Binding-site contacts:
Ligand atom NH1 contacts residue SER187 of chain 1.D at 2.7 Å (h-bond).
Ligand atom CE2 contacts residue THR87 of chain 1.D at 3.7 Å.
Ligand atom NH2 contacts residue ASP186 of chain 1.D at 3.4 Å (salt-bridge).
Ligand atom CG contacts residue GLY213 of chain 1.D at 3.5 Å.
Ligand atom NE contacts residue GLY213 of chain 1.D at 3.6 Å (h-bond).
Ligand atom N2 contacts residue HIS41 of chain 1.D at 2.8 Å (h-bond).
Ligand atom NH1 contacts residue ASP186 of chain 1.D at 2.7 Å (salt-bridge).
Ligand atom O contacts residue TRP212 of chain 1.D at 2.9 Å.
Ligand atom C2 contacts residue SER192 of chain 1.D at 1.4 Å.
Ligand atom CZ2 contacts residue TRP212 of chain 1.D at 3.5 Å (hydrophobic).
Ligand atom CZ contacts residue TRP212 of chain 1.D at 3.1 Å (hydrophobic).
Ligand atom C2 contacts residue HIS41 of chain 1.D at 2.7 Å.
Ligand atom NH2 contacts residue GLY213 of chain 1.D at 3.3 Å.
Ligand atom C1 contacts residue HIS41 of chain 1.D at 3.4 Å.
Ligand atom C3 contacts residue HIS41 of chain 1.D at 1.5 Å.
Ligand atom CZ2 contacts residue SER187 of chain 1.D at 3.6 Å.
Ligand atom N2 contacts residue SER192 of chain 1.D at 3.2 Å (h-bond).
Ligand atom CA2 contacts residue HIS41 of chain 1.D at 3.3 Å.
Ligand atom NE contacts residue TRP212 of chain 1.D at 3.3 Å.
Ligand atom O2 contacts residue SER192 of chain 1.D at 2.2 Å (h-bond).
Ligand atom CE11 contacts residue THR86 of chain 1.D at 3.1 Å.
Ligand atom CA2 contacts residue SER192 of chain 1.D at 2.4 Å.
Ligand atom N contacts residue GLY213 of chain 1.D at 2.9 Å (h-bond).
Ligand atom CB2 contacts residue SER192 of chain 1.D at 2.8 Å.
Ligand atom CA2 contacts residue SER211 of chain 1.D at 3.6 Å.
Ligand atom CG2 contacts residue LYS189 of chain 1.D at 3.6 Å.
Ligand atom CZ1 contacts residue THR86 of chain 1.D at 3.5 Å.
Ligand atom N2 contacts residue SER211 of chain 1.D at 2.8 Å (h-bond).
Ligand atom C3 contacts residue SER192 of chain 1.D at 2.2 Å.
Ligand atom O2 contacts residue GLY190 of chain 1.D at 3.4 Å (h-bond).
Ligand atom NH2 contacts residue GLY215 of chain 1.D at 3.7 Å.
Ligand atom CD1 contacts residue GLY213 of chain 1.D at 3.4 Å.
Ligand atom CZ1 contacts residue GLY85 of chain 1.D at 3.5 Å.
Ligand atom CB1 contacts residue HIS41 of chain 1.D at 3.3 Å.
Ligand atom CZ2 contacts residue ASP186 of chain 1.D at 3.5 Å.
Ligand atom CE2 contacts residue TRP212 of chain 1.D at 3.0 Å (hydrophobic).
Ligand atom CE1 contacts residue GLY213 of chain 1.D at 3.5 Å.
Ligand atom CB2 contacts residue SER211 of chain 1.D at 3.5 Å.
Ligand atom O contacts residue GLY213 of chain 1.D at 3.0 Å (h-bond).
Ligand atom CG2 contacts residue CYS188 of chain 1.D at 3.6 Å (hydrophobic).

A protein and the small-molecule ligand that binds it are described below.
Small molecule (SMILES): NC(=[NH2+])NCCC[C@H](NC(=O)[C@H](Cc1ccccc1)NC(=O)[C@H](N)Cc1ccccc1)[C@H](O)CCl

Sequence of chain 1.D:
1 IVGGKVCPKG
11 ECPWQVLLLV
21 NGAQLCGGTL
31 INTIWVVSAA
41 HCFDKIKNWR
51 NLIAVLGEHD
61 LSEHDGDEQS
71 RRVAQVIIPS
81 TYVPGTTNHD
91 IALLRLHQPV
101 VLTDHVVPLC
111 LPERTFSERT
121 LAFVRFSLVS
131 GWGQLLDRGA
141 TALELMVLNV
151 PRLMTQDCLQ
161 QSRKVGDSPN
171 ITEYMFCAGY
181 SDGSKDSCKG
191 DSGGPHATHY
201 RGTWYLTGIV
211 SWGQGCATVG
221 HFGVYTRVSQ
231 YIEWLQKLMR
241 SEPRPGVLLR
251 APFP